Binding-site contacts:
Ligand atom OAJ contacts residue LYS18 of chain 1.A at 4.2 Å.
Ligand atom CAB contacts residue TRP5 of chain 1.A at 4.0 Å (hydrophobic).
Ligand atom CAE contacts residue ASN11 of chain 1.A at 4.0 Å.
Ligand atom CAL contacts residue HIS4 of chain 1.A at 4.4 Å.
Ligand atom SAG contacts residue HIS15 of chain 1.A at 3.9 Å.
Ligand atom OAH contacts residue HIS4 of chain 1.A at 4.5 Å.
Ligand atom CAF contacts residue HIS15 of chain 1.A at 4.2 Å.
Ligand atom OAJ contacts residue HIS15 of chain 1.A at 2.9 Å (h-bond).
Ligand atom NAK contacts residue PHE20 of chain 1.A at 3.8 Å.
Ligand atom CAB contacts residue HIS4 of chain 1.A at 3.5 Å.
Ligand atom OAI contacts residue TRP16 of chain 1.A at 3.3 Å.
Ligand atom SAG contacts residue TRP5 of chain 1.A at 4.1 Å.
Ligand atom SAG contacts residue TRP16 of chain 1.A at 4.4 Å.
Ligand atom OAJ contacts residue TRP16 of chain 1.A at 3.9 Å.
Ligand atom OAI contacts residue HIS15 of chain 1.A at 3.6 Å.
Ligand atom CAE contacts residue HIS10 of chain 1.A at 3.6 Å.
Ligand atom CAA contacts residue HIS4 of chain 1.A at 4.3 Å.
Ligand atom CAA contacts residue ASP19 of chain 1.A at 3.7 Å.
Ligand atom OAI contacts residue TRP5 of chain 1.A at 3.6 Å.
Ligand atom NAK contacts residue ASP19 of chain 1.A at 3.2 Å (salt-bridge).
Ligand atom CAD contacts residue HIS4 of chain 1.A at 4.1 Å.
Ligand atom NAK contacts residue HIS4 of chain 1.A at 4.4 Å.
Ligand atom NAK contacts residue TRP5 of chain 1.A at 3.4 Å.
Ligand atom CAF contacts residue ASN11 of chain 1.A at 4.0 Å.
Ligand atom SAG contacts residue ASP19 of chain 1.A at 3.4 Å (salt-bridge).
Ligand atom CAB contacts residue ASP19 of chain 1.A at 3.7 Å.
Ligand atom CAF contacts residue HIS10 of chain 1.A at 3.9 Å.
Ligand atom CAC contacts residue HIS4 of chain 1.A at 3.1 Å.
Ligand atom CAM contacts residue HIS4 of chain 1.A at 3.5 Å.
Ligand atom OAJ contacts residue ASP19 of chain 1.A at 2.9 Å (salt-bridge).
Ligand atom CAA contacts residue TRP5 of chain 1.A at 4.3 Å (hydrophobic).
Ligand atom OAI contacts residue ASN11 of chain 1.A at 3.6 Å (h-bond).

A protein and the small-molecule ligand that binds it are described below.
Small molecule (SMILES): CCOc1ccc(S(N)(=O)=O)cc1

Sequence of chain 1.A:
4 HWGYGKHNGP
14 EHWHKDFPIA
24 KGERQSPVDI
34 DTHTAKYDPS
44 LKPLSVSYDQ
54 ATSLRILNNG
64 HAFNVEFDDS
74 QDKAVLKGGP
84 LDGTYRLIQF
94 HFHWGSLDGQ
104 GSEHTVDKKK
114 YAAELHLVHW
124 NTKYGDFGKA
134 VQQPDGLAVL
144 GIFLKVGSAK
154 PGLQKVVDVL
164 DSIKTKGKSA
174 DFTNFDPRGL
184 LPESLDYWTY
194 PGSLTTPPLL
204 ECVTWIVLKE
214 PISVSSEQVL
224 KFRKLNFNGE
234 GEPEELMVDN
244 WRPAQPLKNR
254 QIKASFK